The protein below binds the small molecule below.
Small molecule (SMILES): CC(=O)N[C@H]1[C@H](O[C@H]2[C@H](O)[C@@H](NC(C)=O)CO[C@@H]2CO)O[C@H](CO)[C@@H](O[C@@H]2O[C@H](CO[C@H]3O[C@H](CO)[C@@H](O)[C@H](O)[C@@H]3O)[C@@H](O)[C@H](O[C@H]3O[C@H](CO[C@H]4O[C@H](CO)[C@@H](O)[C@H](O)[C@@H]4O)[C@@H](O)[C@H](O[C@H]4O[C@H](CO)[C@@H](O)[C@H](O)[C@@H]4O)[C@@H]3O)[C@@H]2O)[C@@H]1O

Sequence of chain 1.C:
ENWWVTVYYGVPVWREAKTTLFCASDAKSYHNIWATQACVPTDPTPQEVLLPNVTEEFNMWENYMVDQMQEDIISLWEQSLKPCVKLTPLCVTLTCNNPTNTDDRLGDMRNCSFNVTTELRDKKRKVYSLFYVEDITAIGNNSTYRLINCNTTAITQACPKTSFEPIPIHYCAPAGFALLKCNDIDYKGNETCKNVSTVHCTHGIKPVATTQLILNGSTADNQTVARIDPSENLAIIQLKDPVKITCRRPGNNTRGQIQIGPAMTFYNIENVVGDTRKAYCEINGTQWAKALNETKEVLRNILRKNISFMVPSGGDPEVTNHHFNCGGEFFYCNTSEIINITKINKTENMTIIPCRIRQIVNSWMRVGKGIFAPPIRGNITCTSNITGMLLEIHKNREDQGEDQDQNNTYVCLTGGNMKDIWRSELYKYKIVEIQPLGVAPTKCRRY

Binding-site contacts:
Ligand atom O7 contacts residue ASN335 of chain 1.C at 3.7 Å.
Ligand atom O6 contacts residue TYR30 of chain 1.C at 4.0 Å.
Ligand atom O4 contacts residue ASN36 of chain 1.C at 3.5 Å (h-bond).
Ligand atom O2 contacts residue ARG387 of chain 1.C at 2.4 Å (salt-bridge).
Ligand atom C6 contacts residue ARG387 of chain 1.C at 3.4 Å.
Ligand atom N2 contacts residue ASN226 of chain 1.C at 2.9 Å (h-bond).
Ligand atom O3 contacts residue GLU175 of chain 1.C at 4.2 Å.
Ligand atom C1 contacts residue SER394 of chain 1.C at 3.7 Å.
Ligand atom O7 contacts residue PRO176 of chain 1.C at 3.8 Å.
Ligand atom C4 contacts residue TYR30 of chain 1.C at 3.6 Å (hydrophobic).
Ligand atom N2 contacts residue SER394 of chain 1.C at 3.6 Å.
Ligand atom C6 contacts residue TYR30 of chain 1.C at 3.5 Å (hydrophobic).
Ligand atom C2 contacts residue ARG387 of chain 1.C at 3.8 Å.
Ligand atom O6 contacts residue LYS171 of chain 1.C at 4.0 Å.
Ligand atom C3 contacts residue THR393 of chain 1.C at 3.5 Å.
Ligand atom C8 contacts residue VAL218 of chain 1.C at 3.9 Å (hydrophobic).
Ligand atom C8 contacts residue ASN335 of chain 1.C at 4.0 Å.
Ligand atom O6 contacts residue HIS35 of chain 1.C at 3.4 Å (h-bond).
Ligand atom O2 contacts residue TYR30 of chain 1.C at 3.3 Å.
Ligand atom C3 contacts residue TYR30 of chain 1.C at 4.0 Å (hydrophobic).
Ligand atom C5 contacts residue ASN226 of chain 1.C at 3.7 Å.
Ligand atom C5 contacts residue NAG1 of chain 1.FA at 3.7 Å.
Ligand atom C6 contacts residue NAG1 of chain 1.FA at 3.3 Å.
Ligand atom C4 contacts residue THR393 of chain 1.C at 3.8 Å.
Ligand atom C7 contacts residue ASN335 of chain 1.C at 4.2 Å.
Ligand atom O5 contacts residue NAG1 of chain 1.FA at 3.4 Å (h-bond).
Ligand atom O3 contacts residue TYR30 of chain 1.C at 3.6 Å (h-bond).
Ligand atom O3 contacts residue CYS336 of chain 1.C at 4.2 Å.
Ligand atom O5 contacts residue ASN226 of chain 1.C at 2.4 Å (h-bond).
Ligand atom C6 contacts residue CYS336 of chain 1.C at 3.9 Å (hydrophobic).
Ligand atom C1 contacts residue ASN226 of chain 1.C at 1.4 Å.
Ligand atom C7 contacts residue ASN226 of chain 1.C at 3.9 Å.
Ligand atom C2 contacts residue SER394 of chain 1.C at 4.1 Å.
Ligand atom C3 contacts residue ASN226 of chain 1.C at 3.8 Å.
Ligand atom C5 contacts residue THR393 of chain 1.C at 3.6 Å.
Ligand atom O6 contacts residue ARG387 of chain 1.C at 3.8 Å.
Ligand atom C2 contacts residue ASN226 of chain 1.C at 2.4 Å.
Ligand atom O4 contacts residue THR393 of chain 1.C at 3.7 Å.
Ligand atom C8 contacts residue LEU225 of chain 1.C at 3.9 Å (hydrophobic).
Ligand atom O6 contacts residue CYS336 of chain 1.C at 3.2 Å (h-bond).